Sequence of chain 1.C:
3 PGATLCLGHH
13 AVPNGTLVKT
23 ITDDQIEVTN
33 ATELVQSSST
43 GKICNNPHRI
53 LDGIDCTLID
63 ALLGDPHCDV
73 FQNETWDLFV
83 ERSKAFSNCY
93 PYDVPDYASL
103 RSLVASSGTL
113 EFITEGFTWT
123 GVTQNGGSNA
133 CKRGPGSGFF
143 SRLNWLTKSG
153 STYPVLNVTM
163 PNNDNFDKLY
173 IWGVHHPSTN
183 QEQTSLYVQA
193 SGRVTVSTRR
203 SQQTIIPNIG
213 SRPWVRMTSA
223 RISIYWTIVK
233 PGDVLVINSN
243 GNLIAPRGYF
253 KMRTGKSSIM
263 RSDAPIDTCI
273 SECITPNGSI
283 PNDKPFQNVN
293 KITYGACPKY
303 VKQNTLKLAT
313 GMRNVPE

The protein below binds the small molecule below.
Small molecule (SMILES): CC(=O)N[C@H]1[C@H](O[C@H]2[C@H](O)[C@@H](NC(C)=O)CO[C@@H]2CO)O[C@H](CO)[C@@H](O)[C@@H]1O

Sequence of chain 1.D:
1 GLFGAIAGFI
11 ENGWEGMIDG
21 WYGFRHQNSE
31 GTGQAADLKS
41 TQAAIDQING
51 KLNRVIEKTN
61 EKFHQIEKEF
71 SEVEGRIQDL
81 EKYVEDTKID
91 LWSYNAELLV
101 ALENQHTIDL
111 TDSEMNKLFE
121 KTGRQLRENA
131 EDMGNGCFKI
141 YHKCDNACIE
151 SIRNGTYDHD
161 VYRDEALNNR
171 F

Binding-site contacts:
Ligand atom C5 contacts residue ASN279 of chain 1.C at 3.6 Å.
Ligand atom N2 contacts residue VAL291 of chain 1.C at 3.6 Å (h-bond).
Ligand atom C2 contacts residue VAL291 of chain 1.C at 4.0 Å (hydrophobic).
Ligand atom C1 contacts residue VAL291 of chain 1.C at 3.6 Å (hydrophobic).
Ligand atom C5 contacts residue ASN292 of chain 1.C at 3.8 Å.
Ligand atom O5 contacts residue ASN279 of chain 1.C at 2.4 Å (h-bond).
Ligand atom O5 contacts residue ASN292 of chain 1.C at 3.8 Å.
Ligand atom O7 contacts residue ASN279 of chain 1.C at 3.0 Å (h-bond).
Ligand atom C3 contacts residue ASN279 of chain 1.C at 3.7 Å.
Ligand atom C1 contacts residue ASN292 of chain 1.C at 4.1 Å.
Ligand atom C8 contacts residue VAL291 of chain 1.C at 4.3 Å (hydrophobic).
Ligand atom C3 contacts residue VAL291 of chain 1.C at 4.2 Å (hydrophobic).
Ligand atom C6 contacts residue ASN292 of chain 1.C at 3.9 Å.
Ligand atom C7 contacts residue GLU69 of chain 1.D at 4.5 Å.
Ligand atom N2 contacts residue ASN279 of chain 1.C at 2.9 Å (h-bond).
Ligand atom C4 contacts residue ASN279 of chain 1.C at 4.2 Å.
Ligand atom C6 contacts residue GLU69 of chain 1.D at 4.3 Å.
Ligand atom C8 contacts residue GLU69 of chain 1.D at 3.3 Å.
Ligand atom C7 contacts residue ASN279 of chain 1.C at 3.2 Å.
Ligand atom C8 contacts residue SER39 of chain 1.C at 3.4 Å.
Ligand atom C7 contacts residue VAL291 of chain 1.C at 4.4 Å (hydrophobic).
Ligand atom C1 contacts residue ASN279 of chain 1.C at 1.4 Å.
Ligand atom C2 contacts residue ASN279 of chain 1.C at 2.4 Å.
Ligand atom C8 contacts residue ASN279 of chain 1.C at 4.4 Å.